The small molecule below binds the protein below.
Small molecule (SMILES): CC(=O)N[C@@H]1[C@@H](O)[C@H](O)[C@@H](CO)O[C@H]1O

Sequence of chain 1.A:
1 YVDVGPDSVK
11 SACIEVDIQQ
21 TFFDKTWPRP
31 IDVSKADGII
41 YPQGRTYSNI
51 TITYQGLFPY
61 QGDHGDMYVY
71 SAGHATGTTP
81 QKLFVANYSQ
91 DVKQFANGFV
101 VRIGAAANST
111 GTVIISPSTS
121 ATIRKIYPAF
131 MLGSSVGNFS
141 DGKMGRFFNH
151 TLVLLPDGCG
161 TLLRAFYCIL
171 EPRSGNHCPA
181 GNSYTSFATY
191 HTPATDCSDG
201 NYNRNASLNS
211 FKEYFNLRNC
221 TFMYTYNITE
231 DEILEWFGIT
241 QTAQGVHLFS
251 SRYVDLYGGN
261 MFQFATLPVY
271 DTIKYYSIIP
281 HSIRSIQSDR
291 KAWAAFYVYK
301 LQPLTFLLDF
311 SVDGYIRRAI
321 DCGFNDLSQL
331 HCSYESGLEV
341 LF

Binding-site contacts:
Ligand atom O6 contacts residue MET223 of chain 1.A at 3.2 Å.
Ligand atom C5 contacts residue ARG164 of chain 1.A at 3.7 Å.
Ligand atom O7 contacts residue GLY5 of chain 1.A at 4.0 Å.
Ligand atom C2 contacts residue ASN205 of chain 1.A at 2.5 Å.
Ligand atom C5 contacts residue ASN205 of chain 1.A at 3.7 Å.
Ligand atom C6 contacts residue MET223 of chain 1.A at 4.2 Å (hydrophobic).
Ligand atom O5 contacts residue ASN205 of chain 1.A at 2.4 Å (h-bond).
Ligand atom N2 contacts residue ASN205 of chain 1.A at 2.8 Å (h-bond).
Ligand atom C6 contacts residue ARG164 of chain 1.A at 3.2 Å.
Ligand atom O7 contacts residue ASN209 of chain 1.A at 3.9 Å.
Ligand atom O4 contacts residue ASP3 of chain 1.A at 4.2 Å.
Ligand atom O5 contacts residue LEU208 of chain 1.A at 3.9 Å.
Ligand atom C3 contacts residue ASN205 of chain 1.A at 3.8 Å.
Ligand atom O6 contacts residue ARG164 of chain 1.A at 2.6 Å (salt-bridge).
Ligand atom C7 contacts residue ASN209 of chain 1.A at 4.5 Å.
Ligand atom O7 contacts residue PRO6 of chain 1.A at 4.4 Å.
Ligand atom O6 contacts residue LEU208 of chain 1.A at 4.0 Å.
Ligand atom C4 contacts residue ASN205 of chain 1.A at 4.2 Å.
Ligand atom C7 contacts residue GLY5 of chain 1.A at 4.5 Å.
Ligand atom O3 contacts residue GLY5 of chain 1.A at 3.3 Å (h-bond).
Ligand atom O7 contacts residue LYS212 of chain 1.A at 3.4 Å (salt-bridge).
Ligand atom C3 contacts residue GLY5 of chain 1.A at 4.5 Å.
Ligand atom O7 contacts residue ASN205 of chain 1.A at 3.7 Å.
Ligand atom C8 contacts residue ASN205 of chain 1.A at 4.5 Å.
Ligand atom O3 contacts residue VAL4 of chain 1.A at 3.6 Å.
Ligand atom O5 contacts residue ARG164 of chain 1.A at 2.9 Å (salt-bridge).
Ligand atom O3 contacts residue ASP3 of chain 1.A at 4.5 Å.
Ligand atom C1 contacts residue ARG164 of chain 1.A at 3.8 Å.
Ligand atom C1 contacts residue ASN205 of chain 1.A at 1.4 Å.
Ligand atom C7 contacts residue ASN205 of chain 1.A at 3.5 Å.
Ligand atom O7 contacts residue VAL4 of chain 1.A at 4.1 Å.